Sequence of chain 1.D:
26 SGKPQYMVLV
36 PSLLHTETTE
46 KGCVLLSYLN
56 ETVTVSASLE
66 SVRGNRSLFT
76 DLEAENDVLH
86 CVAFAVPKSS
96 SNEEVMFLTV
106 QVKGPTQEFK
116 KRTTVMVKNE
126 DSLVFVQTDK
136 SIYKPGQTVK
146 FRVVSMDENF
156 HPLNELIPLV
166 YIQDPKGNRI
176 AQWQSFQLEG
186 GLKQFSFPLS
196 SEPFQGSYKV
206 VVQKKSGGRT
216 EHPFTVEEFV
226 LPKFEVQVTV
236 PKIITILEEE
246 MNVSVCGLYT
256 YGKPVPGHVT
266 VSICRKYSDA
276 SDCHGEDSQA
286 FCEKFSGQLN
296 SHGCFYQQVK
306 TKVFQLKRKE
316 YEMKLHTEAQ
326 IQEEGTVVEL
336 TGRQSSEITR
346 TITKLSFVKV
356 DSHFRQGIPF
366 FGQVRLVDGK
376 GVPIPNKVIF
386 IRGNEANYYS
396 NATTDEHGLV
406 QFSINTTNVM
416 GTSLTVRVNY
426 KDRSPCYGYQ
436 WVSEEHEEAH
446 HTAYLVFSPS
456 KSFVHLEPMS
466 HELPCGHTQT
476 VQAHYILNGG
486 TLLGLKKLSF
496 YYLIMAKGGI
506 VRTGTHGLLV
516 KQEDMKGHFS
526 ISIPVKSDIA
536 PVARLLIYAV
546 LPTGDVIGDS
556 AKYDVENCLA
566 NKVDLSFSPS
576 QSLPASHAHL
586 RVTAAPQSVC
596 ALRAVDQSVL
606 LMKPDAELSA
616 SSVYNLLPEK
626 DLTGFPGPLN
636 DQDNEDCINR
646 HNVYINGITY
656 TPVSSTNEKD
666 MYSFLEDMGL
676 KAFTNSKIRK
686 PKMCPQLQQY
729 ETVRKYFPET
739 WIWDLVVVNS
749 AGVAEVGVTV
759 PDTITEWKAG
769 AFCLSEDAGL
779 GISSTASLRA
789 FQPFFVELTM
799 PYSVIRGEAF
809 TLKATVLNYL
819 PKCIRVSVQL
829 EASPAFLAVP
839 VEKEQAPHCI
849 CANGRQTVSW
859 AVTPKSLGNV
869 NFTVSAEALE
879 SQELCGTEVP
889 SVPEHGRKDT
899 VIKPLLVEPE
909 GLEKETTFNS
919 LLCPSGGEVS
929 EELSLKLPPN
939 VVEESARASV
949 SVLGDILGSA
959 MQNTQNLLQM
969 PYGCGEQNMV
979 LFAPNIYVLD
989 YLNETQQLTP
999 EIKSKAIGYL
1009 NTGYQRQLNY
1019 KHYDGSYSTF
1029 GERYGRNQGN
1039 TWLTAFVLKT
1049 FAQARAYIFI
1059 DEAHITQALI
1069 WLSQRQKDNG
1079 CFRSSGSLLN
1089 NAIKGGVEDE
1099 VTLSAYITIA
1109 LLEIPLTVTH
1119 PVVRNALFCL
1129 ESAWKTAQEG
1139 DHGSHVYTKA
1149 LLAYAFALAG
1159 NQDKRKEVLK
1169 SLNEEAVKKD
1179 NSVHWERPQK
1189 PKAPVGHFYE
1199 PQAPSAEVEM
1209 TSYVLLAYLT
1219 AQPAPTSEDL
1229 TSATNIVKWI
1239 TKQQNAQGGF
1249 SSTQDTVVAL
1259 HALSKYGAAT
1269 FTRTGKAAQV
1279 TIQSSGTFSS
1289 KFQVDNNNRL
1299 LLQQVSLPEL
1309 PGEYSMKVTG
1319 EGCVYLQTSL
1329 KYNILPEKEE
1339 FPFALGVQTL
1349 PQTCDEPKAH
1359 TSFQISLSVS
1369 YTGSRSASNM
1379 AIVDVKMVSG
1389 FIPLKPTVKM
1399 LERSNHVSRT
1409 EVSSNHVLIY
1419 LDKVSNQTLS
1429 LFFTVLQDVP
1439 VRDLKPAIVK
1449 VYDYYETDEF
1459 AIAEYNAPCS

Binding-site contacts:
Ligand atom N2 contacts residue ASN396 of chain 1.D at 2.9 Å (h-bond).
Ligand atom C5 contacts residue ASN396 of chain 1.D at 3.6 Å.
Ligand atom C4 contacts residue ASN396 of chain 1.D at 4.2 Å.
Ligand atom C2 contacts residue ASN396 of chain 1.D at 2.5 Å.
Ligand atom C3 contacts residue ASN396 of chain 1.D at 3.9 Å.
Ligand atom C1 contacts residue ASN396 of chain 1.D at 1.4 Å.
Ligand atom C7 contacts residue ASN396 of chain 1.D at 4.2 Å.
Ligand atom O5 contacts residue ASN396 of chain 1.D at 2.4 Å (h-bond).

A small-molecule ligand and the protein it binds are described below.
Small molecule (SMILES): CC(=O)N[C@H]1[C@H](O[C@H]2[C@H](O)[C@@H](NC(C)=O)CO[C@@H]2CO)O[C@H](CO)[C@@H](O[C@@H]2O[C@H](CO[C@H]3O[C@H](CO)[C@@H](O)[C@H](O)[C@@H]3O)[C@@H](O)[C@H](O)[C@@H]2O)[C@@H]1O